A small-molecule ligand and the protein it binds are described below.
Small molecule (SMILES): CCCCCCCCCC(=O)CSCCNC(=O)CCNC(=O)[C@H](O)C(C)(C)CO[P](=O)(O)O[P](=O)(O)OC[C@H]1O[C@H](n2cnc3c(N)ncnc32)[C@@H](O)[C@H]1OP(=O)(O)O

Binding-site contacts:
Ligand atom OCH contacts residue HIS54 of chain 1.B at 3.7 Å.
Ligand atom CCD contacts residue PRO49 of chain 1.B at 3.2 Å (hydrophobic).
Ligand atom C7P contacts residue ARG91 of chain 1.B at 3.5 Å.
Ligand atom N1A contacts residue LEU136 of chain 1.A at 3.4 Å.
Ligand atom C7P contacts residue VAL90 of chain 1.B at 3.8 Å (hydrophobic).
Ligand atom N8P contacts residue HIS89 of chain 1.B at 2.9 Å (h-bond).
Ligand atom CEP contacts residue VAL81 of chain 1.A at 3.5 Å (hydrophobic).
Ligand atom OAP contacts residue VAL90 of chain 1.B at 3.0 Å (h-bond).
Ligand atom OCH contacts residue GLN48 of chain 1.B at 3.6 Å.
Ligand atom CBX contacts residue SER67 of chain 1.A at 3.5 Å.
Ligand atom N8P contacts residue ARG91 of chain 1.B at 3.5 Å (salt-bridge).
Ligand atom N4P contacts residue GLY82 of chain 1.A at 3.0 Å (h-bond).
Ligand atom C7P contacts residue SER92 of chain 1.B at 3.8 Å.
Ligand atom S1P contacts residue GLN48 of chain 1.B at 3.6 Å.
Ligand atom OCH contacts residue GLY55 of chain 1.B at 3.1 Å (h-bond).
Ligand atom CBW contacts residue SER67 of chain 1.A at 3.1 Å.
Ligand atom S1P contacts residue GLY82 of chain 1.A at 3.7 Å.
Ligand atom C2P contacts residue GLY55 of chain 1.B at 3.7 Å.
Ligand atom CBZ contacts residue HIS54 of chain 1.B at 3.5 Å.
Ligand atom C5P contacts residue HIS89 of chain 1.B at 3.6 Å.
Ligand atom CCF contacts residue LEU12 of chain 1.A at 3.4 Å (hydrophobic).
Ligand atom OAP contacts residue HIS89 of chain 1.B at 3.6 Å.
Ligand atom CBY contacts residue SER67 of chain 1.A at 3.5 Å.
Ligand atom C5A contacts residue LEU136 of chain 1.A at 3.7 Å (hydrophobic).
Ligand atom N8P contacts residue VAL90 of chain 1.B at 3.2 Å.
Ligand atom N4P contacts residue HIS89 of chain 1.B at 3.4 Å.
Ligand atom CCE contacts residue PRO49 of chain 1.B at 3.4 Å (hydrophobic).
Ligand atom CCG contacts residue GLY16 of chain 1.A at 3.6 Å.
Ligand atom C9P contacts residue VAL90 of chain 1.B at 3.4 Å (hydrophobic).
Ligand atom C7P contacts residue HIS89 of chain 1.B at 3.3 Å.
Ligand atom CAP contacts residue VAL90 of chain 1.B at 3.3 Å (hydrophobic).
Ligand atom O7A contacts residue ARG91 of chain 1.B at 3.8 Å.
Ligand atom CCG contacts residue LEU12 of chain 1.A at 3.0 Å (hydrophobic).
Ligand atom CBX contacts residue GLU63 of chain 1.A at 3.6 Å.
Ligand atom CEP contacts residue LEU83 of chain 1.A at 3.6 Å (hydrophobic).
Ligand atom C3P contacts residue HIS89 of chain 1.B at 3.6 Å.
Ligand atom N6A contacts residue LEU136 of chain 1.A at 3.2 Å.
Ligand atom CBW contacts residue GLU63 of chain 1.A at 3.4 Å.
Ligand atom C2P contacts residue GLN48 of chain 1.B at 3.3 Å.
Ligand atom C6A contacts residue LEU136 of chain 1.A at 3.4 Å (hydrophobic).

Sequence of chain 1.B:
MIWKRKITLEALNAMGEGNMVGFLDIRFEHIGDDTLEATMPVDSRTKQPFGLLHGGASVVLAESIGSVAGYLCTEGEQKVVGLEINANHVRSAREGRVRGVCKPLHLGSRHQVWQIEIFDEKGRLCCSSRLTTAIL

Sequence of chain 1.A:
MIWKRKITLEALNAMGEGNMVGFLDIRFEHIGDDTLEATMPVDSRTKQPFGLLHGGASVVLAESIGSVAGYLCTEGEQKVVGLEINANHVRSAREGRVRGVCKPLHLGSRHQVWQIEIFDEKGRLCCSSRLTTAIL